Binding-site contacts:
Ligand atom C19 contacts residue ALA253 of chain 1.C at 3.1 Å (hydrophobic).
Ligand atom C15 contacts residue PHE85 of chain 1.C at 4.0 Å (hydrophobic).
Ligand atom C17 contacts residue VAL252 of chain 1.C at 3.5 Å (hydrophobic).
Ligand atom C19 contacts residue HEM1 of chain 1.K at 3.0 Å.
Ligand atom C1 contacts residue ALA253 of chain 1.C at 4.0 Å (hydrophobic).
Ligand atom C9 contacts residue LEU400 of chain 1.C at 4.0 Å (hydrophobic).
Ligand atom C10 contacts residue THR186 of chain 1.C at 3.5 Å.
Ligand atom N4 contacts residue ALA253 of chain 1.C at 3.9 Å.
Ligand atom C13 contacts residue MET185 of chain 1.C at 4.0 Å (hydrophobic).
Ligand atom C17 contacts residue TRP399 of chain 1.C at 4.0 Å (hydrophobic).
Ligand atom C4 contacts residue ALA253 of chain 1.C at 4.0 Å (hydrophobic).
Ligand atom C7 contacts residue TRP399 of chain 1.C at 3.3 Å (hydrophobic).
Ligand atom C4 contacts residue VAL252 of chain 1.C at 3.8 Å (hydrophobic).
Ligand atom C9 contacts residue GLU256 of chain 1.C at 3.7 Å.
Ligand atom C8 contacts residue VAL252 of chain 1.C at 3.2 Å (hydrophobic).
Ligand atom C1 contacts residue HEM1 of chain 1.K at 3.1 Å.
Ligand atom C18 contacts residue ALA253 of chain 1.C at 3.1 Å (hydrophobic).
Ligand atom C8 contacts residue TRP399 of chain 1.C at 3.5 Å (hydrophobic).
Ligand atom C10 contacts residue GLU256 of chain 1.C at 4.0 Å.
Ligand atom C7 contacts residue VAL252 of chain 1.C at 3.1 Å (hydrophobic).
Ligand atom C11 contacts residue ILE82 of chain 1.C at 3.7 Å (hydrophobic).
Ligand atom C18 contacts residue THR257 of chain 1.C at 3.6 Å.
Ligand atom N4 contacts residue HEM1 of chain 1.K at 2.2 Å.
Ligand atom C19 contacts residue THR257 of chain 1.C at 3.5 Å.
Ligand atom C2 contacts residue PHE301 of chain 1.C at 4.0 Å (hydrophobic).
Ligand atom C3 contacts residue ALA253 of chain 1.C at 3.6 Å (hydrophobic).
Ligand atom C2 contacts residue ALA253 of chain 1.C at 4.0 Å (hydrophobic).
Ligand atom C6 contacts residue VAL252 of chain 1.C at 3.3 Å (hydrophobic).
Ligand atom N1 contacts residue TRP399 of chain 1.C at 3.6 Å.
Ligand atom C11 contacts residue TRP399 of chain 1.C at 3.8 Å (hydrophobic).
Ligand atom C5 contacts residue VAL252 of chain 1.C at 3.7 Å (hydrophobic).
Ligand atom C10 contacts residue VAL252 of chain 1.C at 4.0 Å (hydrophobic).
Ligand atom C10 contacts residue TRP399 of chain 1.C at 3.9 Å (hydrophobic).
Ligand atom C9 contacts residue VAL252 of chain 1.C at 3.8 Å (hydrophobic).
Ligand atom N3 contacts residue GLN97 of chain 1.C at 3.9 Å.
Ligand atom N1 contacts residue VAL252 of chain 1.C at 3.5 Å.
Ligand atom C2 contacts residue MET249 of chain 1.C at 4.0 Å (hydrophobic).
Ligand atom C9 contacts residue TRP399 of chain 1.C at 3.9 Å (hydrophobic).
Ligand atom C6 contacts residue TRP399 of chain 1.C at 3.6 Å (hydrophobic).
Ligand atom C12 contacts residue MET185 of chain 1.C at 3.5 Å (hydrophobic).

Sequence of chain 1.C:
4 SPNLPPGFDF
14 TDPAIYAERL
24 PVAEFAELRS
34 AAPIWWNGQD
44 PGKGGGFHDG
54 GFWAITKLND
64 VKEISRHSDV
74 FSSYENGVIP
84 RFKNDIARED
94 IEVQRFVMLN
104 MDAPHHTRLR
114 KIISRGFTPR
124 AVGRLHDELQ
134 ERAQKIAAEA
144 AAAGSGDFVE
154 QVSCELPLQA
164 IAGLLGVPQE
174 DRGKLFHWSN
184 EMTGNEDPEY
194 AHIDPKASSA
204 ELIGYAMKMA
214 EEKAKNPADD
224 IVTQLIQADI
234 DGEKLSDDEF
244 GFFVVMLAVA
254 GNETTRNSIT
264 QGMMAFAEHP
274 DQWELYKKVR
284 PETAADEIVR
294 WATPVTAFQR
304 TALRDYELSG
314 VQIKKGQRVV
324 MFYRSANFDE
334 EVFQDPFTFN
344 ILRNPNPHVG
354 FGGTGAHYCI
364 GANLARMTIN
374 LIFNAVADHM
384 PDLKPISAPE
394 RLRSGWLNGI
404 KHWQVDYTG

A protein and the small-molecule ligand that binds it are described below.
Small molecule (SMILES): c1cc(-c2ccc3c(ccn3CCN3CCNCC3)c2)ccn1